Binding-site contacts:
Ligand atom C5 contacts residue ASN370 of chain 1.F at 3.8 Å.
Ligand atom O7 contacts residue ASN370 of chain 1.F at 4.1 Å.
Ligand atom O5 contacts residue LYS371 of chain 1.F at 4.3 Å.
Ligand atom O6 contacts residue LYS371 of chain 1.F at 3.4 Å (salt-bridge).
Ligand atom O6 contacts residue ASN370 of chain 1.F at 3.2 Å.
Ligand atom C7 contacts residue ASN370 of chain 1.F at 3.7 Å.
Ligand atom C4 contacts residue ASN370 of chain 1.F at 4.3 Å.
Ligand atom C6 contacts residue ASN370 of chain 1.F at 4.3 Å.
Ligand atom C1 contacts residue ASN370 of chain 1.F at 1.5 Å.
Ligand atom C2 contacts residue ASN370 of chain 1.F at 2.5 Å.
Ligand atom O5 contacts residue ASN370 of chain 1.F at 2.5 Å (h-bond).
Ligand atom C3 contacts residue ASN370 of chain 1.F at 3.8 Å.
Ligand atom C6 contacts residue LYS371 of chain 1.F at 4.4 Å.
Ligand atom N2 contacts residue ASN370 of chain 1.F at 2.8 Å (h-bond).

The small molecule below binds the protein below.
Small molecule (SMILES): CC(=O)N[C@@H]1[C@@H](O)[C@H](O)[C@@H](CO)O[C@H]1O

Sequence of chain 1.F:
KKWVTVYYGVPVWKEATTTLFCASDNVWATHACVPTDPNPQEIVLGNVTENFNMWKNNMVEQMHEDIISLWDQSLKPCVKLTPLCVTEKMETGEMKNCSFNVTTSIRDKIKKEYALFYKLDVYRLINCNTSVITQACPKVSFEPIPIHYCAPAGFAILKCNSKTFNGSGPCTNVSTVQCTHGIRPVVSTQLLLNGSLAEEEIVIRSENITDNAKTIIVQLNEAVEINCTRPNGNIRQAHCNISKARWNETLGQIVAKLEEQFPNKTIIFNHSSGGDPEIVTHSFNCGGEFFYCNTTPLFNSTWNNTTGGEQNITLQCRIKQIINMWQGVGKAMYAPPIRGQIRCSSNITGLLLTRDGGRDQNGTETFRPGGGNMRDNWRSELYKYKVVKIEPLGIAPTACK